This protein binds this small molecule.
Small molecule (SMILES): OCCOCOCc1cc(CCCCCOc2c(Cl)cc(C3=NCCO3)cc2Cl)on1

Sequence of chain 8.A:
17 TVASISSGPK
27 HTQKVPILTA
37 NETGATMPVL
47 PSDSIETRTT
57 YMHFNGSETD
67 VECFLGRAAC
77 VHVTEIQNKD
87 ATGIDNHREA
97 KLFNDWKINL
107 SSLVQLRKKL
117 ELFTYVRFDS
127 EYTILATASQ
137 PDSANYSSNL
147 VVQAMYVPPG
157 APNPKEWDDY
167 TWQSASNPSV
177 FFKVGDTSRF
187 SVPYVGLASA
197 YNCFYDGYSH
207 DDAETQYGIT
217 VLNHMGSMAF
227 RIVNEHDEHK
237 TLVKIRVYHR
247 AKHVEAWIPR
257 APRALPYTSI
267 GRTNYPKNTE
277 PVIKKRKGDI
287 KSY

Sequence of chain 8.C:
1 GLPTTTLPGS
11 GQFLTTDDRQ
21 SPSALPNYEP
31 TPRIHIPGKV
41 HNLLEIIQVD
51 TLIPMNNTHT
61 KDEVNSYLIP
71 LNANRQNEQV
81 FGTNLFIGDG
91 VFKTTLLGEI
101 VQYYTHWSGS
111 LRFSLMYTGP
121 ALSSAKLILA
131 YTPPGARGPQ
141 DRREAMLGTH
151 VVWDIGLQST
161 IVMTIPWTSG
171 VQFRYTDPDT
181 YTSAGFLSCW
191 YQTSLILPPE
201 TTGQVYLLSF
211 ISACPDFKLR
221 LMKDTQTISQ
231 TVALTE

Sequence of chain 9.C:
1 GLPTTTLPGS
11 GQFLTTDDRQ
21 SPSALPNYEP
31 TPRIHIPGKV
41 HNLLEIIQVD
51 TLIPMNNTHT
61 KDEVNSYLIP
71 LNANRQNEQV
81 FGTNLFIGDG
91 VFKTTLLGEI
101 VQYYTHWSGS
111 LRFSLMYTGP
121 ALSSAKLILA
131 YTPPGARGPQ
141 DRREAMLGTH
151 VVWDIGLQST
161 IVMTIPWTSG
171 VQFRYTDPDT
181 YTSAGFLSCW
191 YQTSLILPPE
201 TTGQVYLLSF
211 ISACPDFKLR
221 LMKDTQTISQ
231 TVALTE

Binding-site contacts:
Ligand atom C31 contacts residue ASN219 of chain 8.A at 3.8 Å.
Ligand atom C5A contacts residue PHE186 of chain 8.A at 3.5 Å (hydrophobic).
Ligand atom C3 contacts residue LEU106 of chain 8.A at 3.4 Å (hydrophobic).
Ligand atom C2D contacts residue SER107 of chain 8.A at 3.8 Å.
Ligand atom C31 contacts residue LEU106 of chain 8.A at 3.8 Å (hydrophobic).
Ligand atom C6B contacts residue VAL188 of chain 8.A at 3.8 Å (hydrophobic).
Ligand atom C4A contacts residue SER175 of chain 8.A at 3.8 Å.
Ligand atom C4B contacts residue PHE186 of chain 8.A at 3.4 Å (hydrophobic).
Ligand atom N3A contacts residue ALA24 of chain 8.C at 3.6 Å.
Ligand atom C1B contacts residue TYR152 of chain 8.A at 3.8 Å (hydrophobic).
Ligand atom N2 contacts residue MET221 of chain 8.A at 3.5 Å (h-bond).
Ligand atom O1D contacts residue SER107 of chain 8.A at 3.2 Å.
Ligand atom N3A contacts residue PRO174 of chain 8.A at 3.6 Å (h-bond).
Ligand atom C5 contacts residue LEU106 of chain 8.A at 3.5 Å (hydrophobic).
Ligand atom C1B contacts residue VAL188 of chain 8.A at 3.8 Å (hydrophobic).
Ligand atom C4 contacts residue LEU106 of chain 8.A at 2.5 Å (hydrophobic).
Ligand atom C1C contacts residue TYR128 of chain 8.A at 3.5 Å (hydrophobic).
Ligand atom C4A contacts residue PRO174 of chain 8.A at 3.3 Å (hydrophobic).
Ligand atom C6B contacts residue TYR152 of chain 8.A at 3.8 Å (hydrophobic).
Ligand atom C3D contacts residue LEU116 of chain 8.A at 3.6 Å (hydrophobic).
Ligand atom C3B contacts residue MET224 of chain 8.A at 3.4 Å (hydrophobic).
Ligand atom C3B contacts residue PHE186 of chain 8.A at 3.7 Å (hydrophobic).
Ligand atom O1B contacts residue TYR152 of chain 8.A at 3.8 Å.
Ligand atom CL2 contacts residue MET224 of chain 8.A at 2.9 Å.
Ligand atom C5A contacts residue ALA150 of chain 8.A at 3.2 Å (hydrophobic).
Ligand atom C4A contacts residue VAL176 of chain 8.A at 3.7 Å (hydrophobic).
Ligand atom O1 contacts residue MET221 of chain 8.A at 3.1 Å (h-bond).
Ligand atom C2A contacts residue PHE186 of chain 8.A at 3.3 Å (hydrophobic).
Ligand atom O1A contacts residue ALA150 of chain 8.A at 3.8 Å.
Ligand atom C4C contacts residue TYR128 of chain 8.A at 3.5 Å (hydrophobic).
Ligand atom O1A contacts residue PHE186 of chain 8.A at 2.9 Å.
Ligand atom C5A contacts residue VAL176 of chain 8.A at 3.2 Å (hydrophobic).
Ligand atom CL2 contacts residue ILE104 of chain 8.A at 3.1 Å.
Ligand atom CL1 contacts residue VAL188 of chain 8.A at 3.5 Å.
Ligand atom C2B contacts residue MET224 of chain 8.A at 3.6 Å (hydrophobic).
Ligand atom CL1 contacts residue LEU25 of chain 8.C at 3.5 Å.
Ligand atom C5B contacts residue TYR152 of chain 8.A at 3.8 Å (hydrophobic).
Ligand atom C5C contacts residue VAL188 of chain 8.A at 2.9 Å (hydrophobic).
Ligand atom C3C contacts residue ILE104 of chain 8.A at 3.6 Å (hydrophobic).
Ligand atom N2 contacts residue ASN219 of chain 8.A at 3.4 Å (h-bond).